Sequence of chain 5.E:
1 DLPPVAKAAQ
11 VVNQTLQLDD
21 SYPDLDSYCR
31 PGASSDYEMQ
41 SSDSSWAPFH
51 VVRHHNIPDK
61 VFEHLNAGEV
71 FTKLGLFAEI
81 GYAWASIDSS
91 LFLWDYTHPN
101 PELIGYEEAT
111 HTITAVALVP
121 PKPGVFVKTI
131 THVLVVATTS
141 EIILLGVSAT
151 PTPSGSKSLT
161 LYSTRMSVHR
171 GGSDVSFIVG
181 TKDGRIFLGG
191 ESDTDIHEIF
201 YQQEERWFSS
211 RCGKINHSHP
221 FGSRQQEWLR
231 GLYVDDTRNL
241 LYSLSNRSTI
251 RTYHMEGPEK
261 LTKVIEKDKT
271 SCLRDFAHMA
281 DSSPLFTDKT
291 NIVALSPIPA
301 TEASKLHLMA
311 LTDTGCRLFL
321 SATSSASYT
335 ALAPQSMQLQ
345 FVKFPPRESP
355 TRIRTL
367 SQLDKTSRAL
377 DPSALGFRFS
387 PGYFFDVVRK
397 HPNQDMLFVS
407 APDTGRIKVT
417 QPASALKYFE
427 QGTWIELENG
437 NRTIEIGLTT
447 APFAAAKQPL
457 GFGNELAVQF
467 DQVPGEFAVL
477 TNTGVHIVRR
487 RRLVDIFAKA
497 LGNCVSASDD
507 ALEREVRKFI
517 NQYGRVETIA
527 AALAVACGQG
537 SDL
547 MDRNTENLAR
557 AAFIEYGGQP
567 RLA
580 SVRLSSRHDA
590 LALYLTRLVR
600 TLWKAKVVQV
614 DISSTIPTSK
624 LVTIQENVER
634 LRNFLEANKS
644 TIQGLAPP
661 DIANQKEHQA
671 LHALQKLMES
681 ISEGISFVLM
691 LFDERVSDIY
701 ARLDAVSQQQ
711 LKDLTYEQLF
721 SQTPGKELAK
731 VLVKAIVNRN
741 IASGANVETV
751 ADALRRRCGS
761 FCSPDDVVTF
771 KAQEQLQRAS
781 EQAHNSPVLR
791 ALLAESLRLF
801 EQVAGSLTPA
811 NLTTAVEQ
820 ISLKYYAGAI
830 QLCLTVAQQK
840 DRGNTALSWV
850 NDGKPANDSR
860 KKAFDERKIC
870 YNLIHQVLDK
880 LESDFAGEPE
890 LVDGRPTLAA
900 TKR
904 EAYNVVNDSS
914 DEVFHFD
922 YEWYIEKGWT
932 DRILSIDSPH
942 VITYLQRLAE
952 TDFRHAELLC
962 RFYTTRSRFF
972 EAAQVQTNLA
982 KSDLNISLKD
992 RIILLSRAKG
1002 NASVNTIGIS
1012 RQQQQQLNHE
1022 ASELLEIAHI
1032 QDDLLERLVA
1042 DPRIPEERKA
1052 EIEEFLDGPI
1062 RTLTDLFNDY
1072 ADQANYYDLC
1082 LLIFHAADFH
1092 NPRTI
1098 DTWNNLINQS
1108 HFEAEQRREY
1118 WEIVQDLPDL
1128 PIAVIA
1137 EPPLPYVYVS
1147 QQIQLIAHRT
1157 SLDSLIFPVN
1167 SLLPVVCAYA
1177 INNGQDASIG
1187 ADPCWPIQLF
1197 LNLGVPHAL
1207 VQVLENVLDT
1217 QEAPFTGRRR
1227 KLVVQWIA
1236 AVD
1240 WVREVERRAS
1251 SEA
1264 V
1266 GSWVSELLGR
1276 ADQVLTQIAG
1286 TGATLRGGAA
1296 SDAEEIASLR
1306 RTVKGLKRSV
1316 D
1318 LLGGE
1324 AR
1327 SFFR

Sequence of chain 5.B:
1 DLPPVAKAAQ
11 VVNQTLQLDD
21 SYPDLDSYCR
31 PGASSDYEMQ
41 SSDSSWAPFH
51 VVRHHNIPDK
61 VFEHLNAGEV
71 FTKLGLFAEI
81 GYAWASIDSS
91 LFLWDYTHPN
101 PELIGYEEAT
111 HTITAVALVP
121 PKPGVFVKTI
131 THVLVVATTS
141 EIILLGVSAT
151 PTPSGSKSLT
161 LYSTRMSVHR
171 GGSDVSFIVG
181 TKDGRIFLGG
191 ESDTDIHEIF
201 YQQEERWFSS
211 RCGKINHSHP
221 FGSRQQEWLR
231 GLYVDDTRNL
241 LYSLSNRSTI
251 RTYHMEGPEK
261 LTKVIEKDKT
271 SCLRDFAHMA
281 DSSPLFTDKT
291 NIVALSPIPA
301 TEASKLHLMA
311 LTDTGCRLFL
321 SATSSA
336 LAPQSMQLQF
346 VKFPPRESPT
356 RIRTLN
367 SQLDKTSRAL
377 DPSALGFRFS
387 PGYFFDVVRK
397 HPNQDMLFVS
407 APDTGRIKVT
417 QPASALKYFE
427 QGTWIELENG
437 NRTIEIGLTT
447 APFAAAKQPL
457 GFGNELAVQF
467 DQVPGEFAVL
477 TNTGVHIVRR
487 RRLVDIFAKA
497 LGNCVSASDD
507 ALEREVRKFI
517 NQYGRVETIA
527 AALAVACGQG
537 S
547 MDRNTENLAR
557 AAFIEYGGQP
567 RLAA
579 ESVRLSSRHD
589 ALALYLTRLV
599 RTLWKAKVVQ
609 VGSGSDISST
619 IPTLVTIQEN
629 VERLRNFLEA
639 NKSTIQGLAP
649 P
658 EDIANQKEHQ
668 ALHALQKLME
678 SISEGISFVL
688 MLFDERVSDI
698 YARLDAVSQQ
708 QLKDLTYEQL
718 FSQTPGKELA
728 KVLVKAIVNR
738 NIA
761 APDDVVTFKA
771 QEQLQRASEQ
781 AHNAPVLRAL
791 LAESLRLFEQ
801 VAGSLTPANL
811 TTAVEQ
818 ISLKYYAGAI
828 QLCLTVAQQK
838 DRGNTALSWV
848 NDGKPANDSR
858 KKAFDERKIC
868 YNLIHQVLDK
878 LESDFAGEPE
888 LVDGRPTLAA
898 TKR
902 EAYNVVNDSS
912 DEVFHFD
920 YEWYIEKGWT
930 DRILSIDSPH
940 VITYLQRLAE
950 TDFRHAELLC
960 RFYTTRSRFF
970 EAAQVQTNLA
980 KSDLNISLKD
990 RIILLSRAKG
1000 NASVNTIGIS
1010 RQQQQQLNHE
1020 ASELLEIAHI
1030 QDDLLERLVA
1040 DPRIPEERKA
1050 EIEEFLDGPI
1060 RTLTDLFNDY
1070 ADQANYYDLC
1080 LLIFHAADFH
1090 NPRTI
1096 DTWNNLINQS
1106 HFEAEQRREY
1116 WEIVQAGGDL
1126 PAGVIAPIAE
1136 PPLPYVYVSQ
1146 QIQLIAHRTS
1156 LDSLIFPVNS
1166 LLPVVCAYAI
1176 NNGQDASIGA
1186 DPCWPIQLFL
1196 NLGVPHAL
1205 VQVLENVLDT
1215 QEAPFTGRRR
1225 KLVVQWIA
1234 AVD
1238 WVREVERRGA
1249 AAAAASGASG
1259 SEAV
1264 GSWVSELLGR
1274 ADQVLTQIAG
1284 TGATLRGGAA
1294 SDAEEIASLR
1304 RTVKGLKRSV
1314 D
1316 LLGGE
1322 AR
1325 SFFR

Binding-site contacts:
Ligand atom CG contacts residue LYS157 of chain 5.E at 0.9 Å.
Ligand atom CB contacts residue VAL116 of chain 5.E at 0.5 Å (hydrophobic).
Ligand atom CA contacts residue LEU93 of chain 5.E at 1.2 Å (hydrophobic).
Ligand atom CG contacts residue THR1061 of chain 5.B at 1.1 Å.
Ligand atom N contacts residue SER158 of chain 5.E at 0.7 Å (h-bond).
Ligand atom CG contacts residue GLY75 of chain 5.E at 1.4 Å.
Ligand atom C contacts residue LEU93 of chain 5.E at 1.3 Å (hydrophobic).
Ligand atom O contacts residue SER158 of chain 5.E at 1.2 Å.
Ligand atom N contacts residue SER158 of chain 5.E at 1.1 Å (h-bond).
Ligand atom CB contacts residue THR150 of chain 5.E at 1.2 Å.
Ligand atom CG contacts residue PHE92 of chain 5.E at 1.1 Å (hydrophobic).
Ligand atom CA contacts residue LEU93 of chain 5.E at 1.4 Å (hydrophobic).
Ligand atom CA contacts residue TYR82 of chain 5.E at 1.5 Å (hydrophobic).
Ligand atom C contacts residue SER158 of chain 5.E at 1.1 Å.
Ligand atom CD1 contacts residue PHE92 of chain 5.E at 0.9 Å (hydrophobic).
Ligand atom SD contacts residue LYS157 of chain 5.E at 1.4 Å.
Ligand atom CG2 contacts residue TYR82 of chain 5.E at 0.9 Å (hydrophobic).
Ligand atom O contacts residue SER158 of chain 5.E at 1.4 Å (h-bond).
Ligand atom CB contacts residue LEU93 of chain 5.E at 1.3 Å (hydrophobic).
Ligand atom CA contacts residue LEU91 of chain 5.E at 0.7 Å (hydrophobic).
Ligand atom CB contacts residue LYS157 of chain 5.E at 1.2 Å.
Ligand atom N contacts residue LEU93 of chain 5.E at 0.8 Å.
Ligand atom CG contacts residue THR150 of chain 5.E at 1.2 Å.
Ligand atom C contacts residue SER158 of chain 5.E at 1.4 Å.
Ligand atom N contacts residue VAL116 of chain 5.E at 1.5 Å.
Ligand atom CE1 contacts residue TYR106 of chain 5.E at 1.5 Å (hydrophobic).
Ligand atom OG contacts residue VAL116 of chain 5.E at 1.2 Å.
Ligand atom C contacts residue LEU91 of chain 5.E at 1.1 Å (hydrophobic).
Ligand atom C contacts residue THR1063 of chain 5.B at 1.4 Å.
Ligand atom O contacts residue ALA149 of chain 5.E at 0.7 Å.
Ligand atom OD1 contacts residue THR150 of chain 5.E at 0.7 Å (h-bond).
Ligand atom CZ contacts residue TYR106 of chain 5.E at 0.8 Å (hydrophobic).
Ligand atom N contacts residue LEU91 of chain 5.E at 1.5 Å.
Ligand atom CD contacts residue VAL116 of chain 5.E at 1.2 Å (hydrophobic).
Ligand atom ND2 contacts residue SER156 of chain 5.E at 0.9 Å (h-bond).
Ligand atom CA contacts residue VAL116 of chain 5.E at 1.4 Å (hydrophobic).
Ligand atom C contacts residue TRP84 of chain 5.E at 1.1 Å (hydrophobic).
Ligand atom N contacts residue TRP84 of chain 5.E at 1.4 Å.
Ligand atom CA contacts residue TRP84 of chain 5.E at 1.3 Å (hydrophobic).
Ligand atom CB contacts residue THR1061 of chain 5.B at 1.0 Å.

This small molecule binds to this protein.
Small molecule (SMILES): CC[C@H](C)[C@H](NC(=O)[C@@H](NC(=O)[C@H](CC(C)C)NC(=O)[C@H](CCCCN)NC(=O)[C@H](CCCCN)NC(=O)[C@@H](N)CC1=NC=NC1)C(C)C)C(=O)N[C@@H](CC(N)=O)C(=O)N[C@@H](CCCCN)C(=O)N[C@@H](CC(=O)O)C(=O)N[C@@H](CCSC)C(=O)N[C@@H](CCCN=C(N)N)C(=O)N[C@H](C(=O)N[C@@H](CC(=O)O)C(=O)N[C@@H](CC(C)C)C(=O)N[C@@H](Cc1ccccc1)C(=O)N[C@@H](CO)C(=O)N1CCC[C@H]1C(=O)N1CCC[C@H]1C(=O)N[C@H](C=O)CC(N)=O)[C@@H](C)O